Sequence of chain 1.B:
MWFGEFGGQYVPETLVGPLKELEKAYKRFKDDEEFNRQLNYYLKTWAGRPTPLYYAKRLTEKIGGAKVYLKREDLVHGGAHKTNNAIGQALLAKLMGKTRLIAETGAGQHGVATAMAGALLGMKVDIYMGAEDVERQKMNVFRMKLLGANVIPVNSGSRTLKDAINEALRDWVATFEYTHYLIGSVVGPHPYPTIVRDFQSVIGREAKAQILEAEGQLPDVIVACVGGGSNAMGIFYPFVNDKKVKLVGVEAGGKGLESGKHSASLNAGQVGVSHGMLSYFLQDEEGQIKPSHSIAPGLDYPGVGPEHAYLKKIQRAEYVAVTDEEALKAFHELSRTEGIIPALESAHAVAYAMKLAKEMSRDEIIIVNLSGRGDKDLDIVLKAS

This protein binds this small molecule.
Small molecule (SMILES): Cc1ncc(COP(=O)(O)O)c(/C=N/[C@@H](Cc2c[nH]c3ccccc23)C(=O)O)c1O

Binding-site contacts:
Ligand atom NE1 contacts residue GLU104 of chain 1.B at 2.7 Å (salt-bridge).
Ligand atom P contacts residue SER230 of chain 1.B at 3.4 Å.
Ligand atom C2 contacts residue SER371 of chain 1.B at 3.6 Å.
Ligand atom O contacts residue GLY108 of chain 1.B at 3.5 Å (h-bond).
Ligand atom O contacts residue HIS110 of chain 1.B at 2.8 Å (h-bond).
Ligand atom N contacts residue LYS82 of chain 1.B at 3.1 Å.
Ligand atom O2P contacts residue GLY229 of chain 1.B at 2.7 Å (h-bond).
Ligand atom OXT contacts residue ALA107 of chain 1.B at 3.3 Å (h-bond).
Ligand atom CA contacts residue LYS82 of chain 1.B at 3.4 Å.
Ligand atom C contacts residue THR105 of chain 1.B at 3.4 Å.
Ligand atom C4A contacts residue LYS82 of chain 1.B at 3.2 Å.
Ligand atom O3P contacts residue LYS82 of chain 1.B at 3.1 Å (salt-bridge).
Ligand atom N1 contacts residue SER371 of chain 1.B at 2.6 Å (h-bond).
Ligand atom O contacts residue THR105 of chain 1.B at 3.5 Å (h-bond).
Ligand atom O contacts residue ALA107 of chain 1.B at 3.5 Å.
Ligand atom O1P contacts residue HIS81 of chain 1.B at 3.0 Å (h-bond).
Ligand atom O4P contacts residue LYS82 of chain 1.B at 3.4 Å (salt-bridge).
Ligand atom C6 contacts residue SER371 of chain 1.B at 3.3 Å.
Ligand atom C contacts residue HIS110 of chain 1.B at 3.6 Å.
Ligand atom O3 contacts residue GLN109 of chain 1.B at 3.4 Å.
Ligand atom O2P contacts residue GLY227 of chain 1.B at 2.9 Å (h-bond).
Ligand atom CD2 contacts residue LEU161 of chain 1.B at 3.6 Å (hydrophobic).
Ligand atom C6 contacts residue GLU345 of chain 1.B at 3.4 Å.
Ligand atom O1P contacts residue ASN231 of chain 1.B at 2.9 Å (h-bond).
Ligand atom N1 contacts residue GLU345 of chain 1.B at 3.3 Å.
Ligand atom C4A contacts residue GLY298 of chain 1.B at 3.5 Å.
Ligand atom CZ2 contacts residue SER185 of chain 1.B at 3.4 Å.
Ligand atom O contacts residue GLN109 of chain 1.B at 3.0 Å (h-bond).
Ligand atom CZ3 contacts residue GLY228 of chain 1.B at 3.5 Å.
Ligand atom O2P contacts residue SER230 of chain 1.B at 3.5 Å (h-bond).
Ligand atom O2P contacts residue GLY228 of chain 1.B at 3.2 Å (h-bond).
Ligand atom OXT contacts residue GLY106 of chain 1.B at 2.6 Å (h-bond).
Ligand atom O3P contacts residue SER185 of chain 1.B at 2.6 Å (h-bond).
Ligand atom O3P contacts residue GLY229 of chain 1.B at 3.5 Å (h-bond).
Ligand atom CE3 contacts residue LEU161 of chain 1.B at 3.5 Å (hydrophobic).
Ligand atom O1P contacts residue SER230 of chain 1.B at 3.1 Å (h-bond).
Ligand atom C contacts residue ALA107 of chain 1.B at 3.5 Å (hydrophobic).
Ligand atom C5A contacts residue GLY298 of chain 1.B at 3.6 Å.
Ligand atom O3P contacts residue SER230 of chain 1.B at 2.6 Å (h-bond).
Ligand atom OXT contacts residue THR105 of chain 1.B at 2.6 Å (h-bond).